This protein binds this small molecule.
Small molecule (SMILES): CC(=O)N[C@H]1[C@H](O[C@H]2[C@H](O)[C@@H](NC(C)=O)CO[C@@H]2CO)O[C@H](CO)[C@@H](O)[C@@H]1O

Binding-site contacts:
Ligand atom C1 contacts residue ASN717 of chain 1.B at 1.4 Å.
Ligand atom C5 contacts residue LEU922 of chain 1.B at 4.5 Å (hydrophobic).
Ligand atom C6 contacts residue GLN926 of chain 1.B at 4.4 Å.
Ligand atom C2 contacts residue ASN717 of chain 1.B at 2.4 Å.
Ligand atom O7 contacts residue GLN1071 of chain 1.B at 4.1 Å.
Ligand atom C4 contacts residue LEU922 of chain 1.B at 4.3 Å (hydrophobic).
Ligand atom O6 contacts residue THR719 of chain 1.B at 4.0 Å.
Ligand atom O3 contacts residue LEU922 of chain 1.B at 4.4 Å.
Ligand atom C5 contacts residue GLN926 of chain 1.B at 4.3 Å.
Ligand atom O5 contacts residue ASN717 of chain 1.B at 2.4 Å (h-bond).
Ligand atom C3 contacts residue ASN717 of chain 1.B at 3.8 Å.
Ligand atom O7 contacts residue ASN717 of chain 1.B at 3.5 Å (h-bond).
Ligand atom C1 contacts residue GLN1071 of chain 1.B at 4.5 Å.
Ligand atom O4 contacts residue LEU922 of chain 1.B at 4.2 Å.
Ligand atom C3 contacts residue LEU922 of chain 1.B at 3.7 Å (hydrophobic).
Ligand atom C4 contacts residue ASN717 of chain 1.B at 4.2 Å.
Ligand atom O6 contacts residue GLN926 of chain 1.B at 3.8 Å.
Ligand atom C7 contacts residue ASN717 of chain 1.B at 3.4 Å.
Ligand atom C5 contacts residue ASN717 of chain 1.B at 3.7 Å.
Ligand atom N2 contacts residue ASN717 of chain 1.B at 2.9 Å (h-bond).

Sequence of chain 1.B:
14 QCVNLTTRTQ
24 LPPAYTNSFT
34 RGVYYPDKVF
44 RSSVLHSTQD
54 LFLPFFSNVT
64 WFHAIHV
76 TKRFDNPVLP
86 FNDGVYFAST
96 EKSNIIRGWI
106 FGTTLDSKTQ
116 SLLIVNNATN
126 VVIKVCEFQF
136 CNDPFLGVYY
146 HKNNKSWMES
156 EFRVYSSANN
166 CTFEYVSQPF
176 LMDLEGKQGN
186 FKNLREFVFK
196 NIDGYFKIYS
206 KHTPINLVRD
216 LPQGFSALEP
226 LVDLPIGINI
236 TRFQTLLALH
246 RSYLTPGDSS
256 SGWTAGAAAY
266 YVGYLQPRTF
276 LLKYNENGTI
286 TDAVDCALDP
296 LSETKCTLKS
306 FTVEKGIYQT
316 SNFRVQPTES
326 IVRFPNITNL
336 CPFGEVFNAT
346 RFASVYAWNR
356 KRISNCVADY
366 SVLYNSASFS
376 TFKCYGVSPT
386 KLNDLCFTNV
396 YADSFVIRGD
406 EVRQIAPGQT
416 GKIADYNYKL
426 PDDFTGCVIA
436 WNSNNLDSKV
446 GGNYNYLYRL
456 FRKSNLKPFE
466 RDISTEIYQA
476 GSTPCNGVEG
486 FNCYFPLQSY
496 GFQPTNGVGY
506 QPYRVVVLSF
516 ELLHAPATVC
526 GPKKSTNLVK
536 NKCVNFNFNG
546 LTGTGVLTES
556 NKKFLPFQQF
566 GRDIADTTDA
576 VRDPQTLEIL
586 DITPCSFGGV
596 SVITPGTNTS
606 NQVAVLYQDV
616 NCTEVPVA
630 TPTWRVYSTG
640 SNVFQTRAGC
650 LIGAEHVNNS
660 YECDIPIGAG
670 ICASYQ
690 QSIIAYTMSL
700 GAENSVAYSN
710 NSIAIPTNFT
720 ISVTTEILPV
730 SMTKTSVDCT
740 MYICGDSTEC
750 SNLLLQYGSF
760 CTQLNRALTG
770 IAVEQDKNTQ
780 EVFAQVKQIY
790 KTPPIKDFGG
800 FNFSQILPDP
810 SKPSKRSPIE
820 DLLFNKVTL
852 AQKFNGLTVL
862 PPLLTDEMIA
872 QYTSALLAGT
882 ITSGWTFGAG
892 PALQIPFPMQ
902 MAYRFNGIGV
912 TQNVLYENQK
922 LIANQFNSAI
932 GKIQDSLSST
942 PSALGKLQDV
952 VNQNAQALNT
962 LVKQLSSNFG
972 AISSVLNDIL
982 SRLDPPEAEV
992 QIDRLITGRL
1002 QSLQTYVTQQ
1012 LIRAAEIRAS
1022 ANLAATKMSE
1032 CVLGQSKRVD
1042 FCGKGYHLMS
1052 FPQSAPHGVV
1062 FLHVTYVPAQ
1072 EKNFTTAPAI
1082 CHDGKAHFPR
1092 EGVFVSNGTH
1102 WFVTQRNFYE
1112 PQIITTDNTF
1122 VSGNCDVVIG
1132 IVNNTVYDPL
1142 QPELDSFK